The protein below binds the small molecule below.
Small molecule (SMILES): CCCCCCCC(=O)OC[C@H](COP(=O)(O)O[C@@H]1[C@H](O)[C@H](O)[C@@H](OP(=O)(O)O)[C@H](OP(=O)(O)O)[C@H]1O)OC(=O)CCCCCCC

Binding-site contacts:
Ligand atom C5A contacts residue SER76 of chain 1.D at 3.8 Å.
Ligand atom C3A contacts residue SER76 of chain 1.D at 3.5 Å.
Ligand atom C4A contacts residue THR80 of chain 1.D at 4.2 Å.
Ligand atom O4 contacts residue PIO1 of chain 1.Z at 4.0 Å.
Ligand atom O42 contacts residue PIO1 of chain 1.Z at 1.9 Å (h-bond).
Ligand atom C8A contacts residue LEU20 of chain 1.D at 3.4 Å (hydrophobic).
Ligand atom O1A contacts residue SER76 of chain 1.D at 4.2 Å.
Ligand atom O53 contacts residue GLY23 of chain 1.A at 4.4 Å.
Ligand atom C4A contacts residue SER76 of chain 1.D at 3.6 Å.
Ligand atom O52 contacts residue SER76 of chain 1.D at 4.2 Å.
Ligand atom O41 contacts residue PIO1 of chain 1.Z at 3.0 Å (h-bond).
Ligand atom O43 contacts residue PIO1 of chain 1.Z at 2.6 Å (h-bond).
Ligand atom C7A contacts residue LEU20 of chain 1.D at 3.4 Å (hydrophobic).
Ligand atom P4 contacts residue PIO1 of chain 1.Z at 2.4 Å.

Sequence of chain 1.D:
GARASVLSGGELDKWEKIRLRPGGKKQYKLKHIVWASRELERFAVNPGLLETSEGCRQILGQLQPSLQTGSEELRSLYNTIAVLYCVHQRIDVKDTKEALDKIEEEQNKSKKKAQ

Sequence of chain 1.A:
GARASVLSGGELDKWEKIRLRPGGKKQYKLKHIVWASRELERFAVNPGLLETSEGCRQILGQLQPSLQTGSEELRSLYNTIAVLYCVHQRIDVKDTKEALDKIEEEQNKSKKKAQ